Sequence of chain 1.HB:
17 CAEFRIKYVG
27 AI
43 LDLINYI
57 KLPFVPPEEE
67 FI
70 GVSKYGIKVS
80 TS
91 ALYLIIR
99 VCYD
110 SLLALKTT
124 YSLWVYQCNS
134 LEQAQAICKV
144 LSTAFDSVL

Binding-site contacts:
Ligand atom CG1 contacts residue LEU144 of chain 1.HB at 3.8 Å (hydrophobic).
Ligand atom O contacts residue PHE148 of chain 1.HB at 3.5 Å.
Ligand atom CG2 contacts residue CYS141 of chain 1.HB at 3.5 Å (hydrophobic).
Ligand atom CG2 contacts residue CYS141 of chain 1.HB at 3.8 Å (hydrophobic).
Ligand atom CA contacts residue MSE98 of chain 1.HB at 4.1 Å.
Ligand atom O contacts residue MSE98 of chain 1.HB at 3.1 Å (h-bond).
Ligand atom CA contacts residue MSE98 of chain 1.HB at 3.7 Å.
Ligand atom CB contacts residue ILE95 of chain 1.HB at 4.4 Å (hydrophobic).
Ligand atom CG contacts residue PHE148 of chain 1.HB at 3.6 Å (hydrophobic).
Ligand atom N contacts residue MSE98 of chain 1.HB at 2.8 Å (h-bond).
Ligand atom CG1 contacts residue PHE148 of chain 1.HB at 3.8 Å (hydrophobic).
Ligand atom CB contacts residue MSE98 of chain 1.HB at 3.9 Å.
Ligand atom OD1 contacts residue PHE148 of chain 1.HB at 3.3 Å.
Ligand atom C contacts residue MSE98 of chain 1.HB at 4.0 Å.
Ligand atom C contacts residue MSE98 of chain 1.HB at 3.9 Å.
Ligand atom CG1 contacts residue ARG97 of chain 1.HB at 4.0 Å.
Ligand atom CB contacts residue ILE96 of chain 1.HB at 3.7 Å (hydrophobic).
Ligand atom CB contacts residue PHE148 of chain 1.HB at 4.0 Å (hydrophobic).
Ligand atom N contacts residue ILE96 of chain 1.HB at 3.4 Å (h-bond).
Ligand atom CD contacts residue PHE148 of chain 1.HB at 3.7 Å (hydrophobic).
Ligand atom N contacts residue CYS100 of chain 1.HB at 4.5 Å.
Ligand atom CB contacts residue LEU144 of chain 1.HB at 4.2 Å (hydrophobic).
Ligand atom CG2 contacts residue MSE98 of chain 1.HB at 3.9 Å.
Ligand atom N contacts residue VAL99 of chain 1.HB at 4.0 Å.
Ligand atom CG contacts residue ILE95 of chain 1.HB at 4.2 Å (hydrophobic).
Ligand atom N contacts residue CYS141 of chain 1.HB at 3.9 Å.
Ligand atom C contacts residue LEU152 of chain 1.HB at 4.5 Å (hydrophobic).
Ligand atom C contacts residue ILE96 of chain 1.HB at 3.4 Å (hydrophobic).
Ligand atom O contacts residue ILE96 of chain 1.HB at 3.9 Å.
Ligand atom O contacts residue ARG97 of chain 1.HB at 3.3 Å.
Ligand atom C contacts residue PHE148 of chain 1.HB at 4.4 Å (hydrophobic).
Ligand atom CG2 contacts residue LEU144 of chain 1.HB at 3.9 Å (hydrophobic).
Ligand atom ND2 contacts residue ILE95 of chain 1.HB at 3.8 Å.
Ligand atom CA contacts residue ILE96 of chain 1.HB at 4.1 Å (hydrophobic).
Ligand atom ND2 contacts residue PHE148 of chain 1.HB at 4.3 Å.
Ligand atom CA contacts residue PHE148 of chain 1.HB at 3.9 Å (hydrophobic).
Ligand atom C contacts residue ARG97 of chain 1.HB at 4.4 Å.
Ligand atom N contacts residue MSE98 of chain 1.HB at 3.1 Å (h-bond).
Ligand atom CB contacts residue LEU152 of chain 1.HB at 3.9 Å (hydrophobic).
Ligand atom CA contacts residue ILE96 of chain 1.HB at 3.7 Å (hydrophobic).

This small molecule binds to this protein.
Small molecule (SMILES): CC(C)[C@H](NC(=O)[C@@H](NC(=O)[C@@H](N)[C@@H](C)O)C(C)C)C(=O)N[C@@H](CC(N)=O)C(=O)N1CCC[C@H]1C=O